Binding-site contacts:
Ligand atom C8 contacts residue ASP2 of chain 2.A at 3.7 Å.
Ligand atom C2 contacts residue ASN5 of chain 2.A at 2.7 Å.
Ligand atom O3 contacts residue NAG1 of chain 2.M at 2.9 Å (h-bond).
Ligand atom O6 contacts residue NAG1 of chain 2.M at 3.7 Å.
Ligand atom O3 contacts residue ASP2 of chain 2.A at 3.3 Å.
Ligand atom C5 contacts residue ASN154 of chain 2.A at 3.4 Å.
Ligand atom C7 contacts residue ASN5 of chain 2.A at 4.0 Å.
Ligand atom N2 contacts residue PHE3 of chain 2.A at 2.8 Å (h-bond).
Ligand atom C8 contacts residue PHE3 of chain 2.A at 3.5 Å (hydrophobic).
Ligand atom C4 contacts residue ASN154 of chain 2.A at 4.4 Å.
Ligand atom C3 contacts residue NAG1 of chain 2.M at 3.6 Å.
Ligand atom O5 contacts residue ASN154 of chain 2.A at 3.9 Å.
Ligand atom C2 contacts residue PHE3 of chain 2.A at 3.8 Å (hydrophobic).
Ligand atom C4 contacts residue NAG1 of chain 2.M at 2.9 Å.
Ligand atom C3 contacts residue ASP2 of chain 2.A at 4.2 Å.
Ligand atom O4 contacts residue ASN154 of chain 2.A at 4.4 Å.
Ligand atom C1 contacts residue ASN154 of chain 2.A at 4.1 Å.
Ligand atom N2 contacts residue ASP2 of chain 2.A at 3.8 Å.
Ligand atom C5 contacts residue ASN5 of chain 2.A at 3.5 Å.
Ligand atom C4 contacts residue ASN5 of chain 2.A at 4.2 Å.
Ligand atom C7 contacts residue PHE3 of chain 2.A at 3.6 Å (hydrophobic).
Ligand atom C1 contacts residue ASN5 of chain 2.A at 1.6 Å.
Ligand atom C5 contacts residue NAG1 of chain 2.M at 4.0 Å.
Ligand atom C1 contacts residue PHE3 of chain 2.A at 3.7 Å (hydrophobic).
Ligand atom O5 contacts residue ASN5 of chain 2.A at 2.2 Å (h-bond).
Ligand atom C3 contacts residue ASN5 of chain 2.A at 3.9 Å.
Ligand atom C6 contacts residue ASN154 of chain 2.A at 3.9 Å.
Ligand atom N2 contacts residue ASN5 of chain 2.A at 3.2 Å (h-bond).
Ligand atom C6 contacts residue NAG1 of chain 2.M at 3.8 Å.
Ligand atom C3 contacts residue PHE3 of chain 2.A at 4.3 Å (hydrophobic).
Ligand atom C7 contacts residue ASP2 of chain 2.A at 3.9 Å.
Ligand atom O4 contacts residue NAG1 of chain 2.M at 1.8 Å.
Ligand atom O7 contacts residue ASN5 of chain 2.A at 4.3 Å.

Sequence of chain 2.A:
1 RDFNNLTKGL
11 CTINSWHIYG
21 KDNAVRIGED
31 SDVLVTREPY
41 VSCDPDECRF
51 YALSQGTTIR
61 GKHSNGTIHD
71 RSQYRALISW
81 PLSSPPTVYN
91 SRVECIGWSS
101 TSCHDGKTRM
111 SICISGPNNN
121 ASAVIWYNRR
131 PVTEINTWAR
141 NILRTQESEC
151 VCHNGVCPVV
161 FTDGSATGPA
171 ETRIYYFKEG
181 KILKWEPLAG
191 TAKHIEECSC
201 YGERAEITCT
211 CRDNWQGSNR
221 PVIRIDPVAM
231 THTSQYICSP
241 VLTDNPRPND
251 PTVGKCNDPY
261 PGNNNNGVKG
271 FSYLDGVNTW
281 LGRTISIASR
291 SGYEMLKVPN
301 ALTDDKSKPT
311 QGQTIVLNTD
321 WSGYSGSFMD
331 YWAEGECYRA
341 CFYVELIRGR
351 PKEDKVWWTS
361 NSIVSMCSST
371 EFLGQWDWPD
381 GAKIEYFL

The small molecule below binds the protein below.
Small molecule (SMILES): CC(=O)N[C@@H]1[C@@H](O)[C@H](O)[C@@H](CO)O[C@H]1O